Sequence of chain 1.B:
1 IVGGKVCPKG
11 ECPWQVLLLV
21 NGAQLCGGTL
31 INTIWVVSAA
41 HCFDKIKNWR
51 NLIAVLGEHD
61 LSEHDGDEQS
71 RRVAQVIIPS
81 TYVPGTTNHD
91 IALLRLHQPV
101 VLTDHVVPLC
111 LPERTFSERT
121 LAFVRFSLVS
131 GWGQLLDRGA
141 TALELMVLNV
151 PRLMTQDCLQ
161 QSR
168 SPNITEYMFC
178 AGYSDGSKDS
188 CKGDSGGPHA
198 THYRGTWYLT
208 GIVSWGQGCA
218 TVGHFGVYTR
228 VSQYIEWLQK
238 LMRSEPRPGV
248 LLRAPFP

A small-molecule ligand and the protein it binds are described below.
Small molecule (SMILES): O=C(NCc1cccc(-n2ncc(-c3cc4cnccc4[nH]3)c2O)c1)Nc1c(F)cccc1F

Binding-site contacts:
Ligand atom N5 contacts residue LYS189 of chain 1.B at 3.7 Å.
Ligand atom N15 contacts residue ASP44 of chain 1.B at 3.2 Å.
Ligand atom N6 contacts residue LYS189 of chain 1.B at 3.7 Å.
Ligand atom C32 contacts residue GLY85 of chain 1.B at 3.5 Å.
Ligand atom O20 contacts residue SER192 of chain 1.B at 2.9 Å (h-bond).
Ligand atom N6 contacts residue SER211 of chain 1.B at 3.7 Å.
Ligand atom C7 contacts residue LYS189 of chain 1.B at 3.4 Å.
Ligand atom C30 contacts residue CYS26 of chain 1.B at 3.7 Å (hydrophobic).
Ligand atom C14 contacts residue SER211 of chain 1.B at 3.5 Å.
Ligand atom C25 contacts residue GLY215 of chain 1.B at 3.5 Å.
Ligand atom F27 contacts residue ASP44 of chain 1.B at 3.0 Å.
Ligand atom N6 contacts residue TRP212 of chain 1.B at 3.6 Å.
Ligand atom C14 contacts residue TRP212 of chain 1.B at 3.6 Å (hydrophobic).
Ligand atom C17 contacts residue ASP44 of chain 1.B at 3.5 Å.
Ligand atom O20 contacts residue HIS41 of chain 1.B at 2.6 Å (h-bond).
Ligand atom C9 contacts residue ASP44 of chain 1.B at 3.3 Å.
Ligand atom C10 contacts residue ASP44 of chain 1.B at 3.4 Å.
Ligand atom C1 contacts residue TRP212 of chain 1.B at 3.7 Å (hydrophobic).
Ligand atom C22 contacts residue SER211 of chain 1.B at 3.1 Å.
Ligand atom C9 contacts residue GLY85 of chain 1.B at 3.5 Å.
Ligand atom C23 contacts residue HIS41 of chain 1.B at 3.5 Å.
Ligand atom O19 contacts residue LYS45 of chain 1.B at 3.3 Å.
Ligand atom C34 contacts residue HIS41 of chain 1.B at 3.7 Å.
Ligand atom C22 contacts residue CYS188 of chain 1.B at 3.6 Å (hydrophobic).
Ligand atom C2 contacts residue HIS41 of chain 1.B at 3.4 Å.
Ligand atom C17 contacts residue GLY85 of chain 1.B at 3.2 Å.
Ligand atom N15 contacts residue HIS41 of chain 1.B at 3.0 Å (h-bond).
Ligand atom N21 contacts residue GLY215 of chain 1.B at 3.7 Å.
Ligand atom N13 contacts residue ASP44 of chain 1.B at 2.5 Å (salt-bridge).
Ligand atom C4 contacts residue TRP212 of chain 1.B at 3.8 Å (hydrophobic).
Ligand atom F27 contacts residue GLY85 of chain 1.B at 3.4 Å.
Ligand atom C24 contacts residue HIS41 of chain 1.B at 3.5 Å.
Ligand atom C34 contacts residue CYS42 of chain 1.B at 3.5 Å (hydrophobic).
Ligand atom C22 contacts residue SER192 of chain 1.B at 3.5 Å.
Ligand atom F26 contacts residue TRP212 of chain 1.B at 3.3 Å.
Ligand atom C14 contacts residue SER192 of chain 1.B at 3.4 Å.
Ligand atom C30 contacts residue LEU25 of chain 1.B at 3.7 Å (hydrophobic).
Ligand atom N13 contacts residue TRP212 of chain 1.B at 3.6 Å.
Ligand atom C29 contacts residue SER187 of chain 1.B at 3.7 Å.
Ligand atom N6 contacts residue SER192 of chain 1.B at 2.7 Å (h-bond).